Binding-site contacts:
Ligand atom O3B contacts residue THR88 of chain 1.M at 3.3 Å (h-bond).
Ligand atom O3G contacts residue THR89 of chain 1.M at 3.4 Å (h-bond).
Ligand atom PG contacts residue MG1 of chain 1.MC at 3.4 Å.
Ligand atom O1B contacts residue ASP86 of chain 1.M at 2.8 Å (salt-bridge).
Ligand atom PB contacts residue MG1 of chain 1.MC at 3.3 Å.
Ligand atom N3 contacts residue GLY414 of chain 1.M at 3.6 Å.
Ligand atom N1 contacts residue ALA479 of chain 1.M at 2.7 Å (h-bond).
Ligand atom C2' contacts residue ASP494 of chain 1.M at 3.3 Å.
Ligand atom C2 contacts residue TYR477 of chain 1.M at 3.4 Å (hydrophobic).
Ligand atom O2B contacts residue THR89 of chain 1.M at 3.0 Å (h-bond).
Ligand atom N6 contacts residue ILE492 of chain 1.M at 3.5 Å.
Ligand atom O3' contacts residue ASP494 of chain 1.M at 2.8 Å (salt-bridge).
Ligand atom O3A contacts residue THR89 of chain 1.M at 3.6 Å (h-bond).
Ligand atom C6 contacts residue ASN478 of chain 1.M at 3.6 Å.
Ligand atom S1G contacts residue ASP51 of chain 1.M at 3.4 Å (salt-bridge).
Ligand atom C3' contacts residue ASP494 of chain 1.M at 3.2 Å.
Ligand atom O3B contacts residue THR89 of chain 1.M at 3.2 Å (h-bond).
Ligand atom O2' contacts residue GLY414 of chain 1.M at 2.5 Å (h-bond).
Ligand atom O5' contacts residue GLY31 of chain 1.M at 3.5 Å (h-bond).
Ligand atom O1A contacts residue THR29 of chain 1.M at 3.5 Å (h-bond).
Ligand atom O1B contacts residue MG1 of chain 1.MC at 2.2 Å.
Ligand atom O2B contacts residue THR90 of chain 1.M at 2.7 Å (h-bond).
Ligand atom O2A contacts residue MG1 of chain 1.MC at 2.1 Å.
Ligand atom N6 contacts residue ASN478 of chain 1.M at 2.8 Å (h-bond).
Ligand atom O2B contacts residue THR88 of chain 1.M at 3.3 Å (h-bond).
Ligand atom O3G contacts residue TL1 of chain 1.KC at 2.8 Å.
Ligand atom O1A contacts residue GLY31 of chain 1.M at 3.4 Å (h-bond).
Ligand atom C5 contacts residue PRO32 of chain 1.M at 3.6 Å (hydrophobic).
Ligand atom N1 contacts residue ASN478 of chain 1.M at 3.5 Å.
Ligand atom PA contacts residue MG1 of chain 1.MC at 3.4 Å.
Ligand atom N6 contacts residue ALA480 of chain 1.M at 3.5 Å.
Ligand atom O2B contacts residue GLY87 of chain 1.M at 3.2 Å.
Ligand atom S1G contacts residue THR88 of chain 1.M at 3.2 Å (h-bond).
Ligand atom O2' contacts residue ASP494 of chain 1.M at 2.9 Å (salt-bridge).
Ligand atom O3G contacts residue GLY52 of chain 1.M at 3.5 Å (h-bond).
Ligand atom O1B contacts residue GLY87 of chain 1.M at 3.2 Å (h-bond).
Ligand atom C2 contacts residue ALA479 of chain 1.M at 3.4 Å (hydrophobic).
Ligand atom O2G contacts residue MG1 of chain 1.MC at 2.1 Å.
Ligand atom O1A contacts residue TL1 of chain 1.KC at 3.0 Å.
Ligand atom O2' contacts residue GLY413 of chain 1.M at 3.4 Å.

The protein below binds the small molecule below.
Small molecule (SMILES): Nc1ncnc2c1ncn2[C@@H]1O[C@H](COP(=O)(O)OP(=O)(O)OP(O)(O)=S)[C@@H](O)[C@H]1O

Sequence of chain 1.M:
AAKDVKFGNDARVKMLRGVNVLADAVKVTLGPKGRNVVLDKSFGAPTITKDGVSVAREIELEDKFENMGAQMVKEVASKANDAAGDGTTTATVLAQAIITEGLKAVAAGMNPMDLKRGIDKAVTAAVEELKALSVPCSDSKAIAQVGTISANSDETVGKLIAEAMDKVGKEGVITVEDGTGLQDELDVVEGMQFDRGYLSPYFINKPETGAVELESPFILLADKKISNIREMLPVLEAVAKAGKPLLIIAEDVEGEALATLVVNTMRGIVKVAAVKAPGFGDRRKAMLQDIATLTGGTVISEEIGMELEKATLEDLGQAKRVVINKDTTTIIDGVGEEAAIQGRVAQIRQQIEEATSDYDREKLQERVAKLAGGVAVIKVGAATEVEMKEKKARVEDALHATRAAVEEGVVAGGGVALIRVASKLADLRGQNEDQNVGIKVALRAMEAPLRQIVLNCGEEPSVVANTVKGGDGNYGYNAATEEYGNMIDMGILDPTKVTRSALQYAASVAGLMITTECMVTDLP